This small molecule binds to this protein.
Small molecule (SMILES): CC(=O)N[C@H]1CSSC[C@@H](C(N)=O)NC(=O)[C@H](Cc2ccccc2)NC(=O)[C@H](CCC(N)=O)NC(=O)[C@@H]2CCCN2C(=O)[C@H](Cc2c[nH]cn2)NC1=O

Sequence of chain 2.A:
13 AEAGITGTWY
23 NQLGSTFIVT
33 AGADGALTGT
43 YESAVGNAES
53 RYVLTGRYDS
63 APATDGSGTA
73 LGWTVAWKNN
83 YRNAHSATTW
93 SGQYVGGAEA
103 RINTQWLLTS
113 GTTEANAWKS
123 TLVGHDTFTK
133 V

Binding-site contacts:
Ligand atom CD contacts residue THR90 of chain 4.A at 3.9 Å.
Ligand atom CE2 contacts residue TRP120 of chain 2.A at 3.2 Å (hydrophobic).
Ligand atom CG contacts residue TYR54 of chain 4.A at 3.7 Å (hydrophobic).
Ligand atom N contacts residue TRP79 of chain 4.A at 4.0 Å.
Ligand atom CG contacts residue TRP120 of chain 2.A at 3.7 Å (hydrophobic).
Ligand atom NE2 contacts residue TRP92 of chain 4.A at 3.9 Å.
Ligand atom CD2 contacts residue TRP120 of chain 2.A at 3.4 Å (hydrophobic).
Ligand atom OE1 contacts residue THR90 of chain 4.A at 2.8 Å (h-bond).
Ligand atom CZ contacts residue TRP108 of chain 4.A at 4.0 Å (hydrophobic).
Ligand atom CG contacts residue TRP79 of chain 4.A at 3.7 Å (hydrophobic).
Ligand atom CA contacts residue TRP79 of chain 4.A at 3.7 Å (hydrophobic).
Ligand atom CE1 contacts residue TRP120 of chain 2.A at 3.5 Å (hydrophobic).
Ligand atom OE1 contacts residue LEU110 of chain 4.A at 3.7 Å.
Ligand atom N contacts residue SER45 of chain 4.A at 3.3 Å.
Ligand atom CG contacts residue ALA86 of chain 4.A at 3.8 Å (hydrophobic).
Ligand atom CE2 contacts residue LEU110 of chain 4.A at 3.8 Å (hydrophobic).
Ligand atom CB contacts residue TRP79 of chain 4.A at 3.6 Å (hydrophobic).
Ligand atom O contacts residue TYR43 of chain 4.A at 3.7 Å.
Ligand atom N contacts residue ALA46 of chain 4.A at 3.0 Å (h-bond).
Ligand atom CD2 contacts residue SER88 of chain 4.A at 3.7 Å.
Ligand atom O contacts residue SER27 of chain 4.A at 3.8 Å.
Ligand atom CB contacts residue TYR54 of chain 4.A at 3.5 Å (hydrophobic).
Ligand atom NE2 contacts residue TRP108 of chain 4.A at 3.8 Å.
Ligand atom N contacts residue TRP120 of chain 2.A at 3.9 Å.
Ligand atom CA contacts residue TRP120 of chain 2.A at 3.8 Å (hydrophobic).
Ligand atom O contacts residue SER45 of chain 4.A at 2.7 Å (h-bond).
Ligand atom NE2 contacts residue LEU110 of chain 4.A at 3.7 Å.
Ligand atom C contacts residue SER45 of chain 4.A at 3.7 Å.
Ligand atom OE1 contacts residue TRP79 of chain 4.A at 3.8 Å.
Ligand atom CD contacts residue ARG84 of chain 4.A at 4.0 Å.
Ligand atom NE2 contacts residue TRP79 of chain 4.A at 3.5 Å.
Ligand atom CD contacts residue ALA86 of chain 4.A at 4.0 Å (hydrophobic).
Ligand atom CD1 contacts residue TRP120 of chain 2.A at 3.7 Å (hydrophobic).
Ligand atom O contacts residue TRP120 of chain 2.A at 3.5 Å.
Ligand atom CB contacts residue TRP120 of chain 2.A at 3.8 Å (hydrophobic).
Ligand atom CZ contacts residue TRP120 of chain 2.A at 3.6 Å (hydrophobic).
Ligand atom O contacts residue ALA46 of chain 4.A at 3.6 Å.
Ligand atom NE2 contacts residue SER88 of chain 4.A at 2.9 Å (h-bond).
Ligand atom CE1 contacts residue TRP79 of chain 4.A at 3.3 Å (hydrophobic).
Ligand atom CE1 contacts residue SER88 of chain 4.A at 4.0 Å.

Sequence of chain 4.A:
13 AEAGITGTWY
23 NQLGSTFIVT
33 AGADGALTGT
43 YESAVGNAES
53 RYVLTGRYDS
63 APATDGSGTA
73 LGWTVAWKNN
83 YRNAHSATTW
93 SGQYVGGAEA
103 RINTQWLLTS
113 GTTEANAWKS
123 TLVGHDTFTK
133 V